Binding-site contacts:
Ligand atom C6 contacts residue HIS5 of chain 1.F at 3.8 Å.
Ligand atom C1 contacts residue CYS43 of chain 1.B at 3.8 Å (hydrophobic).
Ligand atom O1 contacts residue ILE42 of chain 1.B at 3.5 Å.
Ligand atom C2 contacts residue LEU11 of chain 1.B at 3.9 Å (hydrophobic).
Ligand atom C2 contacts residue HIS5 of chain 1.F at 3.8 Å.
Ligand atom O1 contacts residue CYS38 of chain 1.B at 2.7 Å (h-bond).
Ligand atom C1 contacts residue ILE42 of chain 1.B at 4.4 Å (hydrophobic).
Ligand atom O1 contacts residue SER41 of chain 1.B at 3.2 Å (h-bond).
Ligand atom O1 contacts residue CYS43 of chain 1.B at 2.9 Å (h-bond).
Ligand atom C3 contacts residue LEU11 of chain 1.B at 3.9 Å (hydrophobic).
Ligand atom C4 contacts residue ALA14 of chain 1.B at 4.2 Å (hydrophobic).
Ligand atom C2 contacts residue CYS38 of chain 1.B at 3.5 Å (hydrophobic).
Ligand atom C5 contacts residue HIS5 of chain 1.F at 3.6 Å.
Ligand atom C3 contacts residue HIS5 of chain 1.F at 3.8 Å.
Ligand atom C4 contacts residue HIS5 of chain 1.F at 3.6 Å.
Ligand atom C7 contacts residue LEU11 of chain 1.B at 4.0 Å (hydrophobic).
Ligand atom C1 contacts residue HIS5 of chain 1.F at 3.9 Å.
Ligand atom C4 contacts residue LEU17 of chain 1.E at 4.2 Å (hydrophobic).
Ligand atom C6 contacts residue LEU48 of chain 1.B at 4.2 Å (hydrophobic).
Ligand atom C5 contacts residue LEU48 of chain 1.B at 3.8 Å (hydrophobic).
Ligand atom C1 contacts residue SER41 of chain 1.B at 4.5 Å.
Ligand atom C6 contacts residue CYS43 of chain 1.B at 3.3 Å (hydrophobic).
Ligand atom C1 contacts residue LEU11 of chain 1.B at 4.5 Å (hydrophobic).
Ligand atom C5 contacts residue LEU17 of chain 1.E at 3.9 Å (hydrophobic).
Ligand atom C7 contacts residue HIS10 of chain 1.B at 3.3 Å.
Ligand atom C7 contacts residue CYS7 of chain 1.B at 4.4 Å (hydrophobic).
Ligand atom C1 contacts residue CYS38 of chain 1.B at 3.6 Å (hydrophobic).
Ligand atom C7 contacts residue LEU6 of chain 1.F at 3.4 Å (hydrophobic).
Ligand atom C5 contacts residue CYS43 of chain 1.B at 4.2 Å (hydrophobic).

Sequence of chain 1.B:
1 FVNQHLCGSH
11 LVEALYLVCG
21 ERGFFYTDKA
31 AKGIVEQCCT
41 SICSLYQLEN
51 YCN

The small molecule below binds the protein below.
Small molecule (SMILES): Cc1cccc(O)c1

Sequence of chain 1.F:
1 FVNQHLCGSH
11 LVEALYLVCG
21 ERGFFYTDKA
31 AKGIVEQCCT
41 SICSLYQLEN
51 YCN

Sequence of chain 1.E:
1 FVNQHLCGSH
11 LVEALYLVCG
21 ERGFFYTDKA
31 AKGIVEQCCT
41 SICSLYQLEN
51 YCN